Binding-site contacts:
Ligand atom C8 contacts residue ASN234 of chain 1.C at 3.7 Å.
Ligand atom C2 contacts residue ASN234 of chain 1.C at 2.6 Å.
Ligand atom C7 contacts residue ASN234 of chain 1.C at 3.7 Å.
Ligand atom C1 contacts residue ASN234 of chain 1.C at 1.5 Å.
Ligand atom N2 contacts residue ASN234 of chain 1.C at 2.9 Å (h-bond).
Ligand atom C3 contacts residue GLU465 of chain 1.B at 4.3 Å.
Ligand atom C2 contacts residue GLU465 of chain 1.B at 3.8 Å.
Ligand atom O3 contacts residue GLU465 of chain 1.B at 3.7 Å.
Ligand atom O7 contacts residue LYS462 of chain 1.B at 4.1 Å.
Ligand atom N2 contacts residue GLU465 of chain 1.B at 4.2 Å.
Ligand atom O5 contacts residue ASN234 of chain 1.C at 2.6 Å (h-bond).
Ligand atom C3 contacts residue ASN234 of chain 1.C at 3.9 Å.
Ligand atom C7 contacts residue GLU465 of chain 1.B at 3.8 Å.
Ligand atom C5 contacts residue ASN234 of chain 1.C at 3.8 Å.
Ligand atom C4 contacts residue ASN234 of chain 1.C at 4.4 Å.
Ligand atom O7 contacts residue GLU465 of chain 1.B at 2.8 Å.

A small-molecule ligand and the protein it binds are described below.
Small molecule (SMILES): CC(=O)N[C@@H]1[C@@H](O)[C@H](O)[C@@H](CO)O[C@H]1O

Sequence of chain 1.B:
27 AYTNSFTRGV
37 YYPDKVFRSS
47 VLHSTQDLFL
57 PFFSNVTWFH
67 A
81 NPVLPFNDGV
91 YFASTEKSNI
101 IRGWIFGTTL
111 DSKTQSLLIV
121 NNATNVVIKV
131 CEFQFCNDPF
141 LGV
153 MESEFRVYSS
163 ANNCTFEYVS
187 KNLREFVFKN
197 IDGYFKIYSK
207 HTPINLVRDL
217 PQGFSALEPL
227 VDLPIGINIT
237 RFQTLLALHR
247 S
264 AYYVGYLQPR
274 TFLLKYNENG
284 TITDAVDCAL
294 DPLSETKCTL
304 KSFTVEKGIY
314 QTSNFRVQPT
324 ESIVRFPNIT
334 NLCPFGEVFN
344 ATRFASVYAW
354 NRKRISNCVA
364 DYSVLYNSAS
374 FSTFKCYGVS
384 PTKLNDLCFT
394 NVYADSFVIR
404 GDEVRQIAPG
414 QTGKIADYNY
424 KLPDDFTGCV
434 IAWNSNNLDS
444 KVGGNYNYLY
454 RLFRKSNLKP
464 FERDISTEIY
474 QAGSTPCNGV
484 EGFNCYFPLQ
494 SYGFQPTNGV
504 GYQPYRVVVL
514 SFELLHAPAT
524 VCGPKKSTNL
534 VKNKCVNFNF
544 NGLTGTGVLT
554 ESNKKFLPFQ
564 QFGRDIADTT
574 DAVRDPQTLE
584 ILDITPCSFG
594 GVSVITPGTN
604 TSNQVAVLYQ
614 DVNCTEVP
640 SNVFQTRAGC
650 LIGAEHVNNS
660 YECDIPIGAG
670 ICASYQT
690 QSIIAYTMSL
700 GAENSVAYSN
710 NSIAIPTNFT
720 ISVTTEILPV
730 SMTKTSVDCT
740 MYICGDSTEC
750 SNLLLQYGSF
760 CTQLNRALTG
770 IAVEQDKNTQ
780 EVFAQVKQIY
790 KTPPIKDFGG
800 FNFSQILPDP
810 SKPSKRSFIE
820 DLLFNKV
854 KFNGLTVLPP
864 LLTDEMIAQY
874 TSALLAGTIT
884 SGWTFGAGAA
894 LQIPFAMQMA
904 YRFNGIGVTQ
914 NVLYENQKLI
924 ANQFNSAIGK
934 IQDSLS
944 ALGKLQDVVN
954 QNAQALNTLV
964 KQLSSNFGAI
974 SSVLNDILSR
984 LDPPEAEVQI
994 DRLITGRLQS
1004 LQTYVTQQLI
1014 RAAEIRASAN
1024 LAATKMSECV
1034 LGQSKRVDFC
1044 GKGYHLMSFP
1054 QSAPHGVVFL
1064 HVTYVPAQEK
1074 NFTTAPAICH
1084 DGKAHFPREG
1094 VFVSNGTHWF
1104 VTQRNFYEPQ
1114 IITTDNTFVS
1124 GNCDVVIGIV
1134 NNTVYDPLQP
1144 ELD

Sequence of chain 1.C:
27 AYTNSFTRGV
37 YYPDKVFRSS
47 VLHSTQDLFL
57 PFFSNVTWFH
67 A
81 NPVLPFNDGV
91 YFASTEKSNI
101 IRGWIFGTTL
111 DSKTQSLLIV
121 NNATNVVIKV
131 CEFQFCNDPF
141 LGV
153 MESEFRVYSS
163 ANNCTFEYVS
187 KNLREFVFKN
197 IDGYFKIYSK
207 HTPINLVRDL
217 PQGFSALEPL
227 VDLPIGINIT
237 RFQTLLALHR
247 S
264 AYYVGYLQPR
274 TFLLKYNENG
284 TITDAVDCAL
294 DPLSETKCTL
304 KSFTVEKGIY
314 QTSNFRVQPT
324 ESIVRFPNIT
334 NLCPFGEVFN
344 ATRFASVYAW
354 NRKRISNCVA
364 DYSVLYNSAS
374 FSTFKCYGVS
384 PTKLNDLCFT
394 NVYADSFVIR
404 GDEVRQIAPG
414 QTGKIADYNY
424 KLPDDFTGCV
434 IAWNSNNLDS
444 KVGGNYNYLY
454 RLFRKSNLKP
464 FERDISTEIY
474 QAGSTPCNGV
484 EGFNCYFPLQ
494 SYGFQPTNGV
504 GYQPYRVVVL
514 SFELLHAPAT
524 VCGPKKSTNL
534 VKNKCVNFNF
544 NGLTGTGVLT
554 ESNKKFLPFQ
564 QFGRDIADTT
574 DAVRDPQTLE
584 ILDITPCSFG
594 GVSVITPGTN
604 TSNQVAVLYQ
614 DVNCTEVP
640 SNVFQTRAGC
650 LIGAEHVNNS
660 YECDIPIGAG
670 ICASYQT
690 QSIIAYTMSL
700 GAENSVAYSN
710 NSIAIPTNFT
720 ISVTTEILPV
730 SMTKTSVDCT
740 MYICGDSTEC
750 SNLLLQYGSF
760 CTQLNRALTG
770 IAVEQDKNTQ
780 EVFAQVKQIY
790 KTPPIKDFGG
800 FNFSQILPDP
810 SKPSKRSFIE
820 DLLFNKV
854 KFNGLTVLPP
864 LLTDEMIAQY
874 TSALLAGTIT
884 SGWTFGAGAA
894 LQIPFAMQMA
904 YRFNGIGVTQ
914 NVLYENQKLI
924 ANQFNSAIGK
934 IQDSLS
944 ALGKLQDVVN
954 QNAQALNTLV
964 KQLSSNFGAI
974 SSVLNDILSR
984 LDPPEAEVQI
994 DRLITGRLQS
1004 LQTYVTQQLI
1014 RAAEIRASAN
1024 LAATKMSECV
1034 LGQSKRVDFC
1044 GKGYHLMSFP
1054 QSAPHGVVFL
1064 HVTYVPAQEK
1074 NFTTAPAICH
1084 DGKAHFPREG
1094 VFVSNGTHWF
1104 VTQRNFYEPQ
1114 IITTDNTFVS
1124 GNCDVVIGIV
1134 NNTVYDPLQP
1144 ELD